Binding-site contacts:
Ligand atom O20 contacts residue GLY219 of chain 1.B at 3.3 Å (h-bond).
Ligand atom N18 contacts residue CYS139 of chain 1.B at 3.9 Å.
Ligand atom C4 contacts residue PRO66 of chain 1.B at 3.8 Å (hydrophobic).
Ligand atom C2 contacts residue PRO66 of chain 1.B at 3.9 Å (hydrophobic).
Ligand atom O20 contacts residue LYS223 of chain 1.B at 2.8 Å (salt-bridge).
Ligand atom N18 contacts residue ASN117 of chain 1.B at 2.9 Å (h-bond).
Ligand atom O19 contacts residue ARG257 of chain 1.B at 3.0 Å (salt-bridge).
Ligand atom N16 contacts residue ILE119 of chain 1.B at 3.9 Å.
Ligand atom O20 contacts residue ASP187 of chain 1.B at 3.9 Å.
Ligand atom C12 contacts residue LYS223 of chain 1.B at 3.5 Å.
Ligand atom C5 contacts residue ARG65 of chain 1.B at 3.9 Å.
Ligand atom C10 contacts residue ASP187 of chain 1.B at 3.7 Å.
Ligand atom C9 contacts residue PHE192 of chain 1.B at 3.5 Å (hydrophobic).
Ligand atom N14 contacts residue ARG257 of chain 1.B at 3.5 Å (salt-bridge).
Ligand atom N14 contacts residue PHE192 of chain 1.B at 3.3 Å.
Ligand atom C7 contacts residue LYS223 of chain 1.B at 3.6 Å.
Ligand atom N15 contacts residue ARG257 of chain 1.B at 3.9 Å.
Ligand atom N17 contacts residue MET141 of chain 1.B at 3.5 Å (h-bond).
Ligand atom N16 contacts residue ARG257 of chain 1.B at 3.4 Å.
Ligand atom N18 contacts residue LEU217 of chain 1.B at 3.9 Å.
Ligand atom C9 contacts residue ARG257 of chain 1.B at 3.4 Å.
Ligand atom N17 contacts residue ASP187 of chain 1.B at 2.7 Å (salt-bridge).
Ligand atom C11 contacts residue ASP187 of chain 1.B at 3.4 Å.
Ligand atom C10 contacts residue PHE192 of chain 1.B at 3.9 Å (hydrophobic).
Ligand atom O21 contacts residue LYS223 of chain 1.B at 3.0 Å.
Ligand atom N18 contacts residue ASP187 of chain 1.B at 3.0 Å (salt-bridge).
Ligand atom C3 contacts residue ARG65 of chain 1.B at 3.8 Å.
Ligand atom C11 contacts residue MET141 of chain 1.B at 3.7 Å (hydrophobic).
Ligand atom N14 contacts residue LYS223 of chain 1.B at 3.1 Å (salt-bridge).
Ligand atom C12 contacts residue ARG257 of chain 1.B at 3.8 Å.
Ligand atom C11 contacts residue ASN117 of chain 1.B at 3.7 Å.
Ligand atom C10 contacts residue MET141 of chain 1.B at 3.8 Å (hydrophobic).
Ligand atom C8 contacts residue ARG257 of chain 1.B at 3.7 Å.
Ligand atom N15 contacts residue ILE119 of chain 1.B at 3.9 Å.
Ligand atom C7 contacts residue PHE192 of chain 1.B at 3.6 Å (hydrophobic).
Ligand atom O20 contacts residue PHE192 of chain 1.B at 3.8 Å.
Ligand atom C7 contacts residue ARG257 of chain 1.B at 3.7 Å.
Ligand atom C10 contacts residue LYS223 of chain 1.B at 3.5 Å.
Ligand atom C13 contacts residue LYS223 of chain 1.B at 3.7 Å.
Ligand atom N15 contacts residue ASN117 of chain 1.B at 3.3 Å (h-bond).

The protein below binds the small molecule below.
Small molecule (SMILES): Nc1nc2[nH]c(S[C@@H](C(=O)O)c3ccccc3)nc2c(=O)[nH]1

Sequence of chain 1.B:
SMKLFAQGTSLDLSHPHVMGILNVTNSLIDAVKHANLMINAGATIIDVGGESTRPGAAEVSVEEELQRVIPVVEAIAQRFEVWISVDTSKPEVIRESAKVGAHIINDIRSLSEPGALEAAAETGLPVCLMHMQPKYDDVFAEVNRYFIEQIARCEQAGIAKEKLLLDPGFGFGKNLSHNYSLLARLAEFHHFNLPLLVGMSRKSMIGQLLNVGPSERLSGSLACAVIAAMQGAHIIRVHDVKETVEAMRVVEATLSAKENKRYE